Sequence of chain 1.B:
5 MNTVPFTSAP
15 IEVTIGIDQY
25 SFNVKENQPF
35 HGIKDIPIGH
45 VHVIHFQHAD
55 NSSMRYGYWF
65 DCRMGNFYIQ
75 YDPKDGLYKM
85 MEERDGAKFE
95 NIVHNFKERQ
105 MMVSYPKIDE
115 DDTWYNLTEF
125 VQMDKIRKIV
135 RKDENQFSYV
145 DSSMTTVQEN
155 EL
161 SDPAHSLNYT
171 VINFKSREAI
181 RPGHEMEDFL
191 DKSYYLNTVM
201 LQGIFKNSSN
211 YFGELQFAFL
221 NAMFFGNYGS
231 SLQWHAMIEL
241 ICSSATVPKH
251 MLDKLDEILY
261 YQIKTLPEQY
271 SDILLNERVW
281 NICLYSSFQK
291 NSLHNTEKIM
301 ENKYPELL

Binding-site contacts:
Ligand atom CL contacts residue PRO110 of chain 1.B at 3.6 Å.
Ligand atom C6 contacts residue VAL107 of chain 1.B at 4.5 Å (hydrophobic).
Ligand atom CL contacts residue TYR24 of chain 1.B at 4.0 Å.
Ligand atom C5 contacts residue PHE26 of chain 1.B at 3.7 Å (hydrophobic).
Ligand atom CL contacts residue PHE26 of chain 1.B at 3.7 Å.
Ligand atom O1 contacts residue TYR24 of chain 1.B at 3.8 Å.
Ligand atom O contacts residue PHE26 of chain 1.B at 4.4 Å.
Ligand atom CL contacts residue ILE21 of chain 1.B at 3.9 Å.
Ligand atom C4 contacts residue PHE26 of chain 1.B at 4.2 Å (hydrophobic).
Ligand atom S contacts residue TYR24 of chain 1.B at 4.3 Å.
Ligand atom C9 contacts residue TYR24 of chain 1.B at 3.8 Å (hydrophobic).
Ligand atom C9 contacts residue PRO110 of chain 1.B at 3.2 Å (hydrophobic).
Ligand atom C7 contacts residue PHE26 of chain 1.B at 3.7 Å (hydrophobic).
Ligand atom C6 contacts residue PHE26 of chain 1.B at 3.5 Å (hydrophobic).
Ligand atom O contacts residue SER25 of chain 1.B at 4.0 Å.
Ligand atom C7 contacts residue PRO110 of chain 1.B at 4.4 Å (hydrophobic).
Ligand atom C8 contacts residue PRO110 of chain 1.B at 4.0 Å (hydrophobic).
Ligand atom O1 contacts residue SER25 of chain 1.B at 4.2 Å.
Ligand atom C8 contacts residue TYR24 of chain 1.B at 4.2 Å (hydrophobic).

A small-molecule ligand and the protein it binds are described below.
Small molecule (SMILES): CNC(=O)CN(c1cccc(Cl)c1)S(C)(=O)=O